Binding-site contacts:
Ligand atom C6 contacts residue NAG1 of chain 1.J at 3.8 Å.
Ligand atom C1 contacts residue NAG1 of chain 1.J at 2.6 Å.
Ligand atom C2 contacts residue NAG1 of chain 1.J at 3.6 Å.
Ligand atom C5 contacts residue NAG1 of chain 1.J at 3.6 Å.
Ligand atom O2 contacts residue NAG1 of chain 1.J at 3.6 Å.
Ligand atom O5 contacts residue NAG1 of chain 1.J at 2.4 Å (h-bond).

The protein below binds the small molecule below.
Small molecule (SMILES): C[C@@H]1O[C@@H](O)[C@@H](O)[C@H](O)[C@@H]1O